Sequence of chain 1.A:
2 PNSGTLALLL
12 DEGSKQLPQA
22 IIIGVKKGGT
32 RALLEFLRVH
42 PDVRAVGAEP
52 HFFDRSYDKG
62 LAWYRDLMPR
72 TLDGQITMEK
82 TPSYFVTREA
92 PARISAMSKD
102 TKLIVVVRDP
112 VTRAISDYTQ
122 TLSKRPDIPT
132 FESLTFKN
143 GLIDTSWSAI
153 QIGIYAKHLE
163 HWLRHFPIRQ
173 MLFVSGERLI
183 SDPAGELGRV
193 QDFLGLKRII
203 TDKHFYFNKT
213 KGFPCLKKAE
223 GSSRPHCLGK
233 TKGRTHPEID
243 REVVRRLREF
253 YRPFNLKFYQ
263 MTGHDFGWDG

Binding-site contacts:
Ligand atom C6 contacts residue LYS234 of chain 2.B at 3.4 Å.
Ligand atom O1S contacts residue SER150 of chain 2.B at 2.9 Å (h-bond).
Ligand atom O3 contacts residue THR122 of chain 2.B at 3.0 Å (h-bond).
Ligand atom O3 contacts residue LYS27 of chain 2.B at 2.9 Å (salt-bridge).
Ligand atom O3S contacts residue THR122 of chain 2.B at 3.4 Å (h-bond).
Ligand atom C6 contacts residue LYS27 of chain 2.B at 3.4 Å.
Ligand atom O3S contacts residue NA1 of chain 2.F at 2.4 Å (h-bond).
Ligand atom O1S contacts residue LYS27 of chain 2.B at 3.3 Å.
Ligand atom C3 contacts residue THR122 of chain 2.B at 3.4 Å.
Ligand atom O4S contacts residue LYS125 of chain 2.B at 2.9 Å (salt-bridge).
Ligand atom O2S contacts residue SER84 of chain 2.B at 3.0 Å (h-bond).
Ligand atom O6B contacts residue LYS27 of chain 2.B at 2.6 Å (salt-bridge).
Ligand atom O2S contacts residue PRO83 of chain 2.B at 3.3 Å.
Ligand atom O6S contacts residue LYS232 of chain 1.B at 2.5 Å (salt-bridge).
Ligand atom O3 contacts residue GLU50 of chain 2.B at 2.8 Å (salt-bridge).
Ligand atom O1S contacts residue LYS125 of chain 2.B at 2.9 Å (salt-bridge).
Ligand atom C6 contacts residue ARG32 of chain 2.B at 3.3 Å.
Ligand atom O5 contacts residue LYS27 of chain 2.B at 2.6 Å (salt-bridge).
Ligand atom O1S contacts residue SER84 of chain 2.B at 3.3 Å (h-bond).
Ligand atom O6B contacts residue LYS234 of chain 2.B at 2.7 Å (salt-bridge).
Ligand atom O1S contacts residue TRP149 of chain 2.B at 2.9 Å (h-bond).
Ligand atom O3S contacts residue GLN121 of chain 2.B at 3.1 Å (h-bond).
Ligand atom O3 contacts residue NA1 of chain 2.F at 2.5 Å (h-bond).
Ligand atom O3S contacts residue ARG236 of chain 2.B at 2.7 Å (salt-bridge).
Ligand atom O6A contacts residue GLN121 of chain 2.B at 2.6 Å (h-bond).
Ligand atom O3S contacts residue ASP118 of chain 2.B at 2.8 Å (salt-bridge).
Ligand atom O6A contacts residue ARG32 of chain 2.B at 2.5 Å (salt-bridge).
Ligand atom O6B contacts residue LYS81 of chain 2.B at 2.7 Å (salt-bridge).
Ligand atom C6 contacts residue GLN121 of chain 2.B at 3.3 Å.
Ligand atom O6B contacts residue ARG32 of chain 2.B at 3.4 Å (salt-bridge).
Ligand atom O6B contacts residue GLN121 of chain 2.B at 3.4 Å (h-bond).
Ligand atom O6 contacts residue LYS125 of chain 2.B at 3.0 Å (salt-bridge).
Ligand atom O3 contacts residue ARG56 of chain 2.B at 2.6 Å (salt-bridge).
Ligand atom O6B contacts residue NA1 of chain 2.F at 2.7 Å (h-bond).
Ligand atom O2S contacts residue HIS52 of chain 2.B at 3.2 Å.
Ligand atom O1S contacts residue GLN121 of chain 2.B at 3.0 Å (h-bond).
Ligand atom O3 contacts residue THR233 of chain 2.B at 2.6 Å (h-bond).
Ligand atom O1S contacts residue ALA151 of chain 2.B at 3.4 Å (h-bond).
Ligand atom O6A contacts residue LYS125 of chain 2.B at 2.6 Å (salt-bridge).
Ligand atom N2 contacts residue THR122 of chain 2.B at 2.9 Å (h-bond).

Sequence of chain 1.B:
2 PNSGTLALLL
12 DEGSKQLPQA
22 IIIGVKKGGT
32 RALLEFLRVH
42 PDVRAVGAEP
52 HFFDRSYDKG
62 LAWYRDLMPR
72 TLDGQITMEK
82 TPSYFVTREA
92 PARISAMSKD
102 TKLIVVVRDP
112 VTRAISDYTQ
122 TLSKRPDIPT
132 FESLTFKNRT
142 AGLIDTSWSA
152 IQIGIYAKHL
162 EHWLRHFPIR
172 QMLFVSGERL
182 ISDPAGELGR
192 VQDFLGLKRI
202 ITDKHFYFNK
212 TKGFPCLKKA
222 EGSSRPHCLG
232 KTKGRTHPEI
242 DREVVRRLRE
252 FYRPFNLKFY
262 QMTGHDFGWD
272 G

Sequence of chain 2.B:
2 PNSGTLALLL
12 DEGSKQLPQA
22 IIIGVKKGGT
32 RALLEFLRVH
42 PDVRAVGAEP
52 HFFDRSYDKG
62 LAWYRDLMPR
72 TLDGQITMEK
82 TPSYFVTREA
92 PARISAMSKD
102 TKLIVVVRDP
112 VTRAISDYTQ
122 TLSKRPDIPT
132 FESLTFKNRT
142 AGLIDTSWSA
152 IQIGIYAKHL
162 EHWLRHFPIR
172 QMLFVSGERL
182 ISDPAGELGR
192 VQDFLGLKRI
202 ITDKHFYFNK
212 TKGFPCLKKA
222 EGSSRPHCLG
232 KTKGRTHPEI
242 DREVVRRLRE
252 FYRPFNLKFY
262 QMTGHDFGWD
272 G

A protein and the small-molecule ligand that binds it are described below.
Small molecule (SMILES): O=C(O)C1=C[C@H](O)[C@@H](OS(=O)(=O)O)[C@H](O[C@H]2[C@H](O)[C@@H](NS(=O)(=O)O)[C@@H](O[C@H]3[C@H](O)[C@@H](OS(=O)(=O)O)[C@H](O[C@H]4[C@H](O)[C@@H](NS(=O)(=O)O)[C@@H](O)O[C@@H]4COS(=O)(=O)O)O[C@H]3C(=O)O)O[C@@H]2COS(=O)(=O)O)O1